Binding-site contacts:
Ligand atom O1B contacts residue GLY521 of chain 1.D at 2.8 Å (h-bond).
Ligand atom O1G contacts residue ARG635 of chain 1.E at 3.5 Å (salt-bridge).
Ligand atom C4 contacts residue LEU526 of chain 1.D at 3.6 Å (hydrophobic).
Ligand atom N6 contacts residue GLY480 of chain 1.D at 3.6 Å (h-bond).
Ligand atom O1B contacts residue CYS522 of chain 1.D at 3.8 Å.
Ligand atom O1G contacts residue GLY521 of chain 1.D at 3.5 Å.
Ligand atom O2A contacts residue LEU526 of chain 1.D at 3.8 Å.
Ligand atom O2B contacts residue LYS524 of chain 1.D at 3.8 Å.
Ligand atom C2' contacts residue LEU526 of chain 1.D at 3.8 Å (hydrophobic).
Ligand atom N7 contacts residue CYS522 of chain 1.D at 3.5 Å.
Ligand atom N3 contacts residue LEU526 of chain 1.D at 3.6 Å.
Ligand atom O2G contacts residue ARG635 of chain 1.E at 1.3 Å (salt-bridge).
Ligand atom N3B contacts residue ARG635 of chain 1.E at 4.0 Å.
Ligand atom C2 contacts residue ASP478 of chain 1.D at 3.3 Å.
Ligand atom N1 contacts residue ILE656 of chain 1.D at 3.9 Å.
Ligand atom O3G contacts residue GLY521 of chain 1.D at 3.5 Å (h-bond).
Ligand atom N1 contacts residue ILE479 of chain 1.D at 3.8 Å.
Ligand atom O2A contacts residue GLY523 of chain 1.D at 3.5 Å.
Ligand atom N9 contacts residue LEU526 of chain 1.D at 4.0 Å.
Ligand atom C8 contacts residue GLY684 of chain 1.D at 3.6 Å.
Ligand atom N1 contacts residue GLY480 of chain 1.D at 3.3 Å (h-bond).
Ligand atom C2 contacts residue LEU526 of chain 1.D at 3.9 Å (hydrophobic).
Ligand atom O3G contacts residue ARG635 of chain 1.E at 3.6 Å (salt-bridge).
Ligand atom C8 contacts residue GLY523 of chain 1.D at 3.7 Å.
Ligand atom PG contacts residue ARG635 of chain 1.E at 2.8 Å.
Ligand atom O3A contacts residue LYS524 of chain 1.D at 3.9 Å.
Ligand atom N9 contacts residue GLY684 of chain 1.D at 3.9 Å.
Ligand atom N6 contacts residue ILE656 of chain 1.D at 3.8 Å.
Ligand atom C6 contacts residue ILE656 of chain 1.D at 4.0 Å (hydrophobic).
Ligand atom N1 contacts residue ASP478 of chain 1.D at 3.9 Å.
Ligand atom O2A contacts residue THR525 of chain 1.D at 4.0 Å.
Ligand atom O1B contacts residue PRO520 of chain 1.D at 4.0 Å.
Ligand atom O3A contacts residue GLY523 of chain 1.D at 3.4 Å (h-bond).
Ligand atom N7 contacts residue GLY684 of chain 1.D at 3.9 Å.
Ligand atom N7 contacts residue GLY523 of chain 1.D at 3.5 Å (h-bond).
Ligand atom O2B contacts residue THR525 of chain 1.D at 3.2 Å (h-bond).
Ligand atom O4' contacts residue ALA685 of chain 1.D at 3.6 Å.
Ligand atom O3A contacts residue CYS522 of chain 1.D at 3.9 Å.
Ligand atom O3A contacts residue GLY521 of chain 1.D at 4.0 Å.
Ligand atom C8 contacts residue ALA685 of chain 1.D at 3.8 Å (hydrophobic).

Sequence of chain 1.E:
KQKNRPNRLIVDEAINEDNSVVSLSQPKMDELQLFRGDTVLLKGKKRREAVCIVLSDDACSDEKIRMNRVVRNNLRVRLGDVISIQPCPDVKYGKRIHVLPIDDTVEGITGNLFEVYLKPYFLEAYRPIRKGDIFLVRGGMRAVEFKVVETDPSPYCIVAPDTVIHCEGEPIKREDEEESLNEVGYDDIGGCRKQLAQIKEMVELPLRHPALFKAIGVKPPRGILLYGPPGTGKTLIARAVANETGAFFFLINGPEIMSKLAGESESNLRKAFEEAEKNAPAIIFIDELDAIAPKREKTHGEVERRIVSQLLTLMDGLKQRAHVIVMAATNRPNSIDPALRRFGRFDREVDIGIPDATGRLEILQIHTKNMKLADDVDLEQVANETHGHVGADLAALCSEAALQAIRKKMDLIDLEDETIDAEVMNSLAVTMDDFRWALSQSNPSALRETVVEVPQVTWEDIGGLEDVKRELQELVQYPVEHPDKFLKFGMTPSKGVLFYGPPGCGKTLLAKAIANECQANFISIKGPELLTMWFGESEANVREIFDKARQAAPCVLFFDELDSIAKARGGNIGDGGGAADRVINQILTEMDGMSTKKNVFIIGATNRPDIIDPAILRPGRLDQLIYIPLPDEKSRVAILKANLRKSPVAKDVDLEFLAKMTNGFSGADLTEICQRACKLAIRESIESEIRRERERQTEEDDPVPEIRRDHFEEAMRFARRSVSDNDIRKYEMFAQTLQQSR

Sequence of chain 1.D:
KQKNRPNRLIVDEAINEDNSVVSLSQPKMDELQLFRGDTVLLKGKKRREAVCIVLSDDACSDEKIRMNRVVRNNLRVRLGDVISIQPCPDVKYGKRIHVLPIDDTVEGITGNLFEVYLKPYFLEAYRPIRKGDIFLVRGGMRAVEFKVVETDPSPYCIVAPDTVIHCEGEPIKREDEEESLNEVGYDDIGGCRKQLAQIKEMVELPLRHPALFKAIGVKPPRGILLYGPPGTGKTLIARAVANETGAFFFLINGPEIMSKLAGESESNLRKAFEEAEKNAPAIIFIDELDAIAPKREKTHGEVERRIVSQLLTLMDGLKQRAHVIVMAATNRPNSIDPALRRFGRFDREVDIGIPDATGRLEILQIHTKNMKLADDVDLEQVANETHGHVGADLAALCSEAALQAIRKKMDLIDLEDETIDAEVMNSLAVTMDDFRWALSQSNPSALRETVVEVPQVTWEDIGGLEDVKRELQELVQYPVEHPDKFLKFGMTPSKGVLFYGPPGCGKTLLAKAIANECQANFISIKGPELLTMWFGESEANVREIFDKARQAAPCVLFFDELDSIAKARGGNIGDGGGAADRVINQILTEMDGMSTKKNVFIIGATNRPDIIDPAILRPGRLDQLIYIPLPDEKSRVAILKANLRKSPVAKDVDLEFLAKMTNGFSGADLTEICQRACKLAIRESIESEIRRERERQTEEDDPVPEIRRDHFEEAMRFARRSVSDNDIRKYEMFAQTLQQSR

This small molecule binds to this protein.
Small molecule (SMILES): Nc1ncnc2c1ncn2[C@@H]1O[C@H](CO[P](=O)(O)O[P](=O)(O)NP(=O)(O)O)[C@@H](O)[C@H]1O